Binding-site contacts:
Ligand atom CB contacts residue GLU187 of chain 2.A at 3.4 Å.
Ligand atom N contacts residue ASN180 of chain 2.A at 2.7 Å (h-bond).
Ligand atom CB contacts residue ASN231 of chain 2.A at 3.6 Å.
Ligand atom C contacts residue LEU179 of chain 2.A at 3.7 Å (hydrophobic).
Ligand atom O2P contacts residue ARG61 of chain 2.A at 2.9 Å (salt-bridge).
Ligand atom C contacts residue GLU187 of chain 2.A at 3.7 Å.
Ligand atom OXT contacts residue LYS127 of chain 2.A at 2.5 Å (salt-bridge).
Ligand atom NZ contacts residue GLU187 of chain 2.A at 3.3 Å (salt-bridge).
Ligand atom N contacts residue GLU187 of chain 2.A at 2.8 Å (salt-bridge).
Ligand atom O contacts residue FSC1 of chain 2.C at 3.6 Å.
Ligand atom O contacts residue LEU234 of chain 2.A at 3.7 Å.
Ligand atom CB contacts residue ASN231 of chain 2.A at 3.7 Å.
Ligand atom N contacts residue LEU179 of chain 2.A at 3.7 Å.
Ligand atom CB contacts residue ASN180 of chain 2.A at 3.4 Å.
Ligand atom O2P contacts residue ARG134 of chain 2.A at 2.9 Å (salt-bridge).
Ligand atom CA contacts residue ASN180 of chain 2.A at 3.7 Å.
Ligand atom CA contacts residue GLU187 of chain 2.A at 3.7 Å.
Ligand atom O contacts residue VAL183 of chain 2.A at 3.4 Å.
Ligand atom CE contacts residue ARG61 of chain 2.A at 3.5 Å.
Ligand atom CB contacts residue FAR1 of chain 2.G at 2.1 Å.
Ligand atom OXT contacts residue ASN180 of chain 2.A at 2.7 Å (h-bond).
Ligand atom C contacts residue ASN180 of chain 2.A at 3.5 Å.
Ligand atom CE contacts residue ASP230 of chain 2.A at 3.6 Å.
Ligand atom CB contacts residue TRP235 of chain 2.A at 3.6 Å (hydrophobic).
Ligand atom O3P contacts residue TYR135 of chain 2.A at 2.6 Å (h-bond).
Ligand atom O contacts residue ASN231 of chain 2.A at 3.0 Å (h-bond).
Ligand atom O1P contacts residue ARG61 of chain 2.A at 2.6 Å (salt-bridge).
Ligand atom CE contacts residue GLU187 of chain 2.A at 3.4 Å.
Ligand atom CA contacts residue ASN180 of chain 2.A at 3.4 Å.
Ligand atom CD contacts residue GLU187 of chain 2.A at 3.5 Å.
Ligand atom O contacts residue LYS127 of chain 2.A at 2.9 Å (salt-bridge).
Ligand atom P contacts residue ARG61 of chain 2.A at 3.6 Å.
Ligand atom C contacts residue LYS127 of chain 2.A at 3.1 Å.
Ligand atom NZ contacts residue ASP230 of chain 2.A at 2.7 Å (salt-bridge).
Ligand atom C contacts residue ASN180 of chain 2.A at 3.2 Å.
Ligand atom O3P contacts residue ARG134 of chain 2.A at 2.7 Å (salt-bridge).
Ligand atom N contacts residue ASN231 of chain 2.A at 3.0 Å (h-bond).
Ligand atom SG contacts residue FAR1 of chain 2.G at 1.8 Å.
Ligand atom CA contacts residue GLU187 of chain 2.A at 3.6 Å.
Ligand atom CA contacts residue FAR1 of chain 2.G at 3.6 Å.

The protein below binds the small molecule below.
Small molecule (SMILES): C[C@H](NC(=O)[C@H](CCCC[NH3+])NC(=O)[C@@H](N)CC(=O)O)C(=O)N[C@@H](CCCC[NH3+])C(=O)N[C@@H](COP(=O)(O)O)C(=O)N[C@@H](CS)C(=O)O

Sequence of chain 2.A:
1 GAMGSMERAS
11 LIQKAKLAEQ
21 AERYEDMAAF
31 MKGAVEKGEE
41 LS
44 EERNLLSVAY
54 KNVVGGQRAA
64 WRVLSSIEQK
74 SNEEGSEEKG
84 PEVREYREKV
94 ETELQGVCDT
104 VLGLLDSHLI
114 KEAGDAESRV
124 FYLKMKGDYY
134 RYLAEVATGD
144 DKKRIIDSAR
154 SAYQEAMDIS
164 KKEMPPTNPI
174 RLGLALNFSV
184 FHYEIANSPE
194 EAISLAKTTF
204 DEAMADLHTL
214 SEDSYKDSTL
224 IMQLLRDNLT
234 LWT